Sequence of chain 1.B:
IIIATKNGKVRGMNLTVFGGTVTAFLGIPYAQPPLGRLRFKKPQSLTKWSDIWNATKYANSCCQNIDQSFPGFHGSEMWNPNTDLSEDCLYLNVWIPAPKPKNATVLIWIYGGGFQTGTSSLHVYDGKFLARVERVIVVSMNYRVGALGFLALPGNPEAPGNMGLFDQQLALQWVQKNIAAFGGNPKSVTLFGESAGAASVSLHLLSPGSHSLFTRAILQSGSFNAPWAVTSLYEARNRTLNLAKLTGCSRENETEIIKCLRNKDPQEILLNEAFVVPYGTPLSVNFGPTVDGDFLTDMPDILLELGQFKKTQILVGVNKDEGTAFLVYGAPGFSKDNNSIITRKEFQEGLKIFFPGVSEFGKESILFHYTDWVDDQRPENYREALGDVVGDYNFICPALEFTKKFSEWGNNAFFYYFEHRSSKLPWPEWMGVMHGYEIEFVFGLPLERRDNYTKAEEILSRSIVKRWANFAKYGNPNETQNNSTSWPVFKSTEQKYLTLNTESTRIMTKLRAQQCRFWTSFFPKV

The protein below binds the small molecule below.
Small molecule (SMILES): CC(=O)N[C@@H]1[C@@H](O)[C@H](O)[C@@H](CO)O[C@H]1O

Binding-site contacts:
Ligand atom O6 contacts residue ASN455 of chain 1.B at 4.4 Å.
Ligand atom N2 contacts residue ASN455 of chain 1.B at 2.5 Å (h-bond).
Ligand atom O7 contacts residue ARG453 of chain 1.B at 4.2 Å.
Ligand atom O7 contacts residue ASP454 of chain 1.B at 4.0 Å.
Ligand atom O7 contacts residue ASN455 of chain 1.B at 4.2 Å.
Ligand atom N2 contacts residue ARG453 of chain 1.B at 4.2 Å.
Ligand atom C3 contacts residue ASN455 of chain 1.B at 3.6 Å.
Ligand atom C2 contacts residue ASN455 of chain 1.B at 2.3 Å.
Ligand atom C4 contacts residue ASN455 of chain 1.B at 4.2 Å.
Ligand atom O5 contacts residue ASN455 of chain 1.B at 2.8 Å (h-bond).
Ligand atom C1 contacts residue ASN455 of chain 1.B at 1.5 Å.
Ligand atom C5 contacts residue ASN455 of chain 1.B at 4.0 Å.
Ligand atom C8 contacts residue ASN455 of chain 1.B at 4.2 Å.
Ligand atom C7 contacts residue ASN455 of chain 1.B at 3.4 Å.